Binding-site contacts:
Ligand atom N2 contacts residue TYR49 of chain 1.B at 3.0 Å (h-bond).
Ligand atom O1 contacts residue TYR49 of chain 1.B at 3.5 Å.
Ligand atom O3 contacts residue TYR49 of chain 1.B at 3.6 Å.
Ligand atom O4 contacts residue ASP87 of chain 1.B at 3.8 Å.
Ligand atom C1 contacts residue TYR49 of chain 1.B at 3.6 Å (hydrophobic).
Ligand atom O1B contacts residue THR89 of chain 1.B at 2.8 Å (h-bond).
Ligand atom C10 contacts residue ASP87 of chain 1.B at 3.9 Å.
Ligand atom O1A contacts residue THR89 of chain 1.B at 2.7 Å (h-bond).
Ligand atom O5 contacts residue LEU48 of chain 1.B at 4.0 Å.
Ligand atom C5 contacts residue ASP87 of chain 1.B at 3.3 Å.
Ligand atom O4 contacts residue ALA112 of chain 1.B at 3.7 Å.
Ligand atom O9 contacts residue ARG90 of chain 1.B at 2.9 Å (salt-bridge).
Ligand atom C6 contacts residue TYR91 of chain 1.B at 3.4 Å (hydrophobic).
Ligand atom C6 contacts residue GLY109 of chain 1.B at 3.7 Å.
Ligand atom C11 contacts residue TYR88 of chain 1.B at 3.4 Å (hydrophobic).
Ligand atom C8 contacts residue TYR49 of chain 1.B at 3.9 Å (hydrophobic).
Ligand atom O6 contacts residue THR89 of chain 1.B at 3.4 Å.
Ligand atom C9 contacts residue ARG90 of chain 1.B at 3.9 Å.
Ligand atom C7 contacts residue TYR49 of chain 1.B at 3.8 Å (hydrophobic).
Ligand atom O9 contacts residue ARG55 of chain 1.B at 2.6 Å (salt-bridge).
Ligand atom C4 contacts residue ASP87 of chain 1.B at 3.2 Å.
Ligand atom C2 contacts residue TYR49 of chain 1.B at 3.7 Å (hydrophobic).
Ligand atom C1 contacts residue THR89 of chain 1.B at 3.5 Å.
Ligand atom C11 contacts residue ILE85 of chain 1.B at 3.7 Å (hydrophobic).
Ligand atom C4 contacts residue LEU48 of chain 1.B at 3.7 Å (hydrophobic).
Ligand atom N5 contacts residue ASP87 of chain 1.B at 2.8 Å (salt-bridge).
Ligand atom C5 contacts residue LEU48 of chain 1.B at 3.8 Å (hydrophobic).
Ligand atom O8 contacts residue TYR88 of chain 1.B at 3.9 Å.
Ligand atom O1B contacts residue TYR88 of chain 1.B at 3.6 Å.
Ligand atom O9 contacts residue TYR88 of chain 1.B at 3.2 Å.
Ligand atom C7 contacts residue TYR88 of chain 1.B at 3.9 Å (hydrophobic).
Ligand atom C6 contacts residue VAL113 of chain 1.B at 3.8 Å (hydrophobic).
Ligand atom C9 contacts residue ARG55 of chain 1.B at 3.5 Å.
Ligand atom C3 contacts residue TYR49 of chain 1.B at 3.3 Å (hydrophobic).
Ligand atom C6 contacts residue ASP87 of chain 1.B at 3.5 Å.
Ligand atom O6 contacts residue GLY109 of chain 1.B at 4.0 Å.
Ligand atom O6 contacts residue TYR91 of chain 1.B at 2.6 Å (h-bond).
Ligand atom C6 contacts residue ALA112 of chain 1.B at 3.6 Å (hydrophobic).
Ligand atom O8 contacts residue ARG90 of chain 1.B at 2.9 Å (salt-bridge).
Ligand atom C4 contacts residue ALA112 of chain 1.B at 3.9 Å (hydrophobic).

The protein below binds the small molecule below.
Small molecule (SMILES): CC(=O)N[C@@H]1[C@@H](O[C@@H]2O[C@H](CO)[C@H](O)[C@H](O[C@]3(C(=O)O)C[C@H](O)[C@@H](NC(C)=O)[C@H]([C@H](O)[C@H](O)CO)O3)[C@H]2O)[C@@H](O)[C@@H](CO)O[C@@H]1O

Sequence of chain 1.B:
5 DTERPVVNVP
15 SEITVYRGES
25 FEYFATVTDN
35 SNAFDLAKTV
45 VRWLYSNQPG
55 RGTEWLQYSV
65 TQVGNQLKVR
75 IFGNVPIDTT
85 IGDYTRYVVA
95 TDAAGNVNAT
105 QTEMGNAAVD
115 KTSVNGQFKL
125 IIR